Binding-site contacts:
Ligand atom C13 contacts residue PHE119 of chain 1.A at 3.4 Å (hydrophobic).
Ligand atom C12 contacts residue ALA65 of chain 1.A at 3.8 Å (hydrophobic).
Ligand atom C14 contacts residue SER68 of chain 1.A at 3.9 Å.
Ligand atom O4 contacts residue LEU120 of chain 1.A at 3.0 Å (h-bond).
Ligand atom O3 contacts residue LEU64 of chain 1.A at 3.9 Å.
Ligand atom C1 contacts residue THR106 of chain 1.A at 3.8 Å.
Ligand atom F1 contacts residue PHE61 of chain 1.A at 3.5 Å.
Ligand atom O1 contacts residue TRP247 of chain 1.A at 3.9 Å.
Ligand atom F3 contacts residue THR62 of chain 1.A at 3.3 Å.
Ligand atom C14 contacts residue MET102 of chain 1.A at 3.8 Å (hydrophobic).
Ligand atom C14 contacts residue PHE119 of chain 1.A at 3.8 Å (hydrophobic).
Ligand atom O1 contacts residue HIS225 of chain 1.A at 2.8 Å (h-bond).
Ligand atom C3 contacts residue PHE130 of chain 1.A at 3.8 Å (hydrophobic).
Ligand atom C19 contacts residue LEU64 of chain 1.A at 3.4 Å (hydrophobic).
Ligand atom C15 contacts residue MET102 of chain 1.A at 4.0 Å (hydrophobic).
Ligand atom F1 contacts residue THR62 of chain 1.A at 3.5 Å.
Ligand atom C19 contacts residue LEU120 of chain 1.A at 3.9 Å (hydrophobic).
Ligand atom C14 contacts residue THR106 of chain 1.A at 3.4 Å.
Ligand atom C4 contacts residue MET102 of chain 1.A at 3.5 Å (hydrophobic).
Ligand atom F2 contacts residue LEU135 of chain 1.A at 3.2 Å.
Ligand atom C19 contacts residue PHE119 of chain 1.A at 3.7 Å (hydrophobic).
Ligand atom N3 contacts residue MET102 of chain 1.A at 3.6 Å.
Ligand atom O2 contacts residue GLU71 of chain 1.A at 3.2 Å (salt-bridge).
Ligand atom C7 contacts residue THR62 of chain 1.A at 3.9 Å.
Ligand atom C3 contacts residue LEU135 of chain 1.A at 3.9 Å (hydrophobic).
Ligand atom C11 contacts residue PHE61 of chain 1.A at 3.7 Å (hydrophobic).
Ligand atom S contacts residue PHE119 of chain 1.A at 3.9 Å.
Ligand atom C9 contacts residue LEU232 of chain 1.A at 3.9 Å (hydrophobic).
Ligand atom C12 contacts residue LEU64 of chain 1.A at 3.9 Å (hydrophobic).
Ligand atom O2 contacts residue SER68 of chain 1.A at 3.6 Å.
Ligand atom C16 contacts residue SER68 of chain 1.A at 3.9 Å.
Ligand atom C21 contacts residue MET102 of chain 1.A at 3.4 Å (hydrophobic).
Ligand atom C20 contacts residue PHE119 of chain 1.A at 3.3 Å (hydrophobic).
Ligand atom F2 contacts residue PHE58 of chain 1.A at 3.7 Å.
Ligand atom C15 contacts residue SER68 of chain 1.A at 3.6 Å.
Ligand atom N4 contacts residue PHE119 of chain 1.A at 3.7 Å.
Ligand atom O3 contacts residue GLU71 of chain 1.A at 3.8 Å.
Ligand atom C18 contacts residue PHE119 of chain 1.A at 3.5 Å (hydrophobic).
Ligand atom O4 contacts residue PHE119 of chain 1.A at 3.6 Å.
Ligand atom C17 contacts residue ARG109 of chain 1.A at 3.6 Å.

This small molecule binds to this protein.
Small molecule (SMILES): CC(C)[C@@H]1CN(c2ccc(CO)c(S(C)(=O)=O)c2)CCN1c1ncc(CO)c(C(F)(F)F)n1

Sequence of chain 1.A:
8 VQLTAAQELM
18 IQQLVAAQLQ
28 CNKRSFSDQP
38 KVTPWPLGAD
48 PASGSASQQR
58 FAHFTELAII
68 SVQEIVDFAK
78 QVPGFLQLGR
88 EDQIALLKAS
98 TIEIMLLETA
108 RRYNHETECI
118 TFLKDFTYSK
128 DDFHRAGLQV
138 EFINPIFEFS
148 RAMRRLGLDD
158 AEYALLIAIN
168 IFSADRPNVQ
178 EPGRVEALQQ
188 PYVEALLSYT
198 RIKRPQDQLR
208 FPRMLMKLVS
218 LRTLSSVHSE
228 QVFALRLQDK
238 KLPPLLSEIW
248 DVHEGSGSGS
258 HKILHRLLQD